Binding-site contacts:
Ligand atom O1 contacts residue ASN46 of chain 2.A at 4.0 Å.
Ligand atom O2 contacts residue ARG27 of chain 2.A at 4.3 Å.
Ligand atom C5 contacts residue TYR22 of chain 2.A at 3.4 Å (hydrophobic).
Ligand atom O1 contacts residue VAL45 of chain 2.A at 4.4 Å.
Ligand atom C5 contacts residue VAL45 of chain 2.A at 4.1 Å (hydrophobic).
Ligand atom O3 contacts residue ASP23 of chain 2.A at 4.2 Å.
Ligand atom O2 contacts residue ARG19 of chain 2.A at 3.5 Å (salt-bridge).
Ligand atom O1 contacts residue ASP47 of chain 2.A at 3.7 Å.
Ligand atom C4 contacts residue ARG27 of chain 2.A at 4.1 Å.
Ligand atom O5 contacts residue TYR22 of chain 2.A at 4.2 Å.
Ligand atom O5 contacts residue ASN46 of chain 2.A at 3.5 Å.
Ligand atom C4 contacts residue VAL45 of chain 2.A at 3.9 Å (hydrophobic).
Ligand atom O4 contacts residue ASP23 of chain 2.A at 2.8 Å (salt-bridge).
Ligand atom C1 contacts residue VAL45 of chain 2.A at 3.7 Å (hydrophobic).
Ligand atom C4 contacts residue ASP23 of chain 2.A at 3.8 Å.
Ligand atom C2 contacts residue ARG19 of chain 2.A at 4.3 Å.
Ligand atom C5 contacts residue ASN46 of chain 2.A at 3.4 Å.
Ligand atom C3 contacts residue ASP23 of chain 2.A at 4.4 Å.
Ligand atom C1 contacts residue ASP47 of chain 2.A at 4.4 Å.
Ligand atom O2 contacts residue ASP23 of chain 2.A at 3.8 Å.
Ligand atom C3 contacts residue VAL45 of chain 2.A at 3.7 Å (hydrophobic).
Ligand atom C5 contacts residue ARG19 of chain 2.A at 4.3 Å.
Ligand atom C1 contacts residue ASN46 of chain 2.A at 4.2 Å.
Ligand atom C3 contacts residue ARG27 of chain 2.A at 4.2 Å.
Ligand atom O5 contacts residue ASP23 of chain 2.A at 4.2 Å.
Ligand atom O3 contacts residue ARG27 of chain 2.A at 2.9 Å (salt-bridge).
Ligand atom C2 contacts residue ASN46 of chain 2.A at 4.5 Å.
Ligand atom C5 contacts residue ASP23 of chain 2.A at 3.8 Å.
Ligand atom C5 contacts residue ASP47 of chain 2.A at 3.4 Å.
Ligand atom O4 contacts residue ARG27 of chain 2.A at 3.2 Å (salt-bridge).
Ligand atom O5 contacts residue VAL45 of chain 2.A at 4.1 Å.
Ligand atom O5 contacts residue ASP47 of chain 2.A at 2.7 Å (salt-bridge).
Ligand atom O2 contacts residue ASP47 of chain 2.A at 4.0 Å.
Ligand atom C2 contacts residue ASP47 of chain 2.A at 3.8 Å.
Ligand atom C2 contacts residue ASP23 of chain 2.A at 4.4 Å.
Ligand atom C2 contacts residue VAL45 of chain 2.A at 4.0 Å (hydrophobic).
Ligand atom O5 contacts residue ARG19 of chain 2.A at 3.8 Å.

Sequence of chain 2.A:
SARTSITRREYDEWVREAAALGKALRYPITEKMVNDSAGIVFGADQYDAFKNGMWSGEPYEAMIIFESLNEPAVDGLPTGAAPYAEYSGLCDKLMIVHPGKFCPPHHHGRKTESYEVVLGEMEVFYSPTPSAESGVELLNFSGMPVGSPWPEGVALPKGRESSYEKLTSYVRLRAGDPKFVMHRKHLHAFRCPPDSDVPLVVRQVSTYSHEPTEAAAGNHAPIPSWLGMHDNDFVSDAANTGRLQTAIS

A small-molecule ligand and the protein it binds are described below.
Small molecule (SMILES): OC[C@@]1(O)OC[C@H](O)[C@@H]1O